This protein binds this small molecule.
Small molecule (SMILES): CC[C@H](C)[C@H](NC(=O)[C@H](CC(C)C)NC(=O)[C@H](CO)NC(=O)CNC(=O)[C@@H](NC(=O)[C@@H](N)[C@@H](C)O)C(C)C)C(=O)N[C@H](C=O)CCC(N)=O

Sequence of chain 21.B:
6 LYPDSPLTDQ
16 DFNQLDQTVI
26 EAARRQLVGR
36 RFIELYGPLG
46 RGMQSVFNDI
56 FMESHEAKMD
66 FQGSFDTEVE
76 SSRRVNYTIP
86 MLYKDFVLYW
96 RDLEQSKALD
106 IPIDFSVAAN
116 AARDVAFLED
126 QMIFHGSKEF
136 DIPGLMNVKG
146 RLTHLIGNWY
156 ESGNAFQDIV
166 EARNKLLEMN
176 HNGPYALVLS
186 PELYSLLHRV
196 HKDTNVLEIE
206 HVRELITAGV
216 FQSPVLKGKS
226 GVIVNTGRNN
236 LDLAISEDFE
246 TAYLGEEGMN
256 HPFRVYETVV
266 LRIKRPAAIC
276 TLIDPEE

Binding-site contacts:
Ligand atom O contacts residue ARG35 of chain 21.B at 2.7 Å (salt-bridge).
Ligand atom CD2 contacts residue LEU40 of chain 21.B at 4.1 Å (hydrophobic).
Ligand atom C contacts residue ASP243 of chain 21.B at 3.8 Å.
Ligand atom O contacts residue ARG29 of chain 21.B at 3.2 Å (salt-bridge).
Ligand atom O contacts residue ASP243 of chain 21.B at 4.1 Å.
Ligand atom CD1 contacts residue ARG35 of chain 21.B at 4.0 Å.
Ligand atom CA contacts residue ARG29 of chain 21.B at 3.8 Å.
Ligand atom OE1 contacts residue GLU39 of chain 21.B at 3.1 Å (salt-bridge).
Ligand atom CG contacts residue ARG36 of chain 21.B at 3.8 Å.
Ligand atom C contacts residue ARG29 of chain 21.B at 3.9 Å.
Ligand atom O contacts residue GLU39 of chain 21.B at 3.0 Å (salt-bridge).
Ligand atom CG2 contacts residue ARG36 of chain 21.B at 4.1 Å.
Ligand atom C contacts residue GLU39 of chain 21.B at 3.6 Å.
Ligand atom C contacts residue ASP243 of chain 21.B at 3.5 Å.
Ligand atom CA contacts residue ARG29 of chain 21.B at 4.1 Å.
Ligand atom CB contacts residue ASP243 of chain 21.B at 4.0 Å.
Ligand atom OE1 contacts residue ARG36 of chain 21.B at 2.9 Å (salt-bridge).
Ligand atom N contacts residue PRO43 of chain 21.B at 4.0 Å.
Ligand atom CD1 contacts residue LEU40 of chain 21.B at 3.6 Å (hydrophobic).
Ligand atom CB contacts residue ARG36 of chain 21.B at 3.4 Å.
Ligand atom CG1 contacts residue ARG36 of chain 21.B at 4.0 Å.
Ligand atom CA contacts residue ASP243 of chain 21.B at 3.5 Å.
Ligand atom O contacts residue ARG35 of chain 21.B at 4.0 Å.
Ligand atom CG1 contacts residue ASP243 of chain 21.B at 3.2 Å.
Ligand atom CD contacts residue GLU39 of chain 21.B at 3.2 Å.
Ligand atom N contacts residue ASP243 of chain 21.B at 2.6 Å (salt-bridge).
Ligand atom N contacts residue ARG35 of chain 21.B at 4.0 Å.
Ligand atom CG2 contacts residue ARG35 of chain 21.B at 3.4 Å.
Ligand atom OE1 contacts residue PHE37 of chain 21.B at 3.7 Å.
Ligand atom CD1 contacts residue ARG36 of chain 21.B at 3.6 Å.
Ligand atom CD1 contacts residue ARG29 of chain 21.B at 3.5 Å.
Ligand atom C contacts residue ARG35 of chain 21.B at 3.9 Å.
Ligand atom N contacts residue ASP243 of chain 21.B at 3.2 Å (salt-bridge).
Ligand atom CD contacts residue ARG36 of chain 21.B at 3.7 Å.
Ligand atom CG2 contacts residue PRO43 of chain 21.B at 3.8 Å (hydrophobic).
Ligand atom CA contacts residue ASP243 of chain 21.B at 3.6 Å.
Ligand atom O contacts residue PRO43 of chain 21.B at 3.8 Å.
Ligand atom NE2 contacts residue GLU39 of chain 21.B at 2.9 Å (salt-bridge).
Ligand atom O contacts residue ILE25 of chain 21.B at 3.8 Å.
Ligand atom N contacts residue ARG29 of chain 21.B at 4.2 Å.